A small-molecule ligand and the protein it binds are described below.
Small molecule (SMILES): O=c1[nH]c(=O)c2nn[nH]c2[nH]1

Binding-site contacts:
Ligand atom C4 contacts residue ARG177 of chain 1.A at 3.8 Å.
Ligand atom O6 contacts residue ILE55 of chain 2.A at 3.5 Å.
Ligand atom N9 contacts residue LEU171 of chain 1.A at 4.0 Å.
Ligand atom N1 contacts residue PHE160 of chain 1.A at 3.7 Å.
Ligand atom C4 contacts residue PHE160 of chain 1.A at 3.4 Å (hydrophobic).
Ligand atom N9 contacts residue THR58 of chain 2.A at 4.1 Å.
Ligand atom O6 contacts residue GLN229 of chain 1.A at 2.8 Å (h-bond).
Ligand atom N7 contacts residue THR58 of chain 2.A at 2.8 Å (h-bond).
Ligand atom O6 contacts residue THR58 of chain 2.A at 3.9 Å.
Ligand atom O2 contacts residue PHE160 of chain 1.A at 3.9 Å.
Ligand atom C2 contacts residue GLN229 of chain 1.A at 3.9 Å.
Ligand atom N7 contacts residue PHE160 of chain 1.A at 3.7 Å.
Ligand atom N3 contacts residue PHE160 of chain 1.A at 3.7 Å.
Ligand atom N8 contacts residue THR58 of chain 2.A at 3.3 Å (h-bond).
Ligand atom O6 contacts residue PHE160 of chain 1.A at 4.0 Å.
Ligand atom N3 contacts residue ARG177 of chain 1.A at 3.0 Å (salt-bridge).
Ligand atom O6 contacts residue TYR9 of chain 2.A at 3.9 Å.
Ligand atom N8 contacts residue PHE160 of chain 1.A at 3.6 Å.
Ligand atom N8 contacts residue LEU171 of chain 1.A at 3.8 Å.
Ligand atom C2 contacts residue PHE160 of chain 1.A at 3.7 Å (hydrophobic).
Ligand atom N8 contacts residue ALA57 of chain 2.A at 3.9 Å.
Ligand atom C2 contacts residue VAL228 of chain 1.A at 4.0 Å (hydrophobic).
Ligand atom O2 contacts residue ASN255 of chain 1.A at 4.1 Å.
Ligand atom C2 contacts residue ARG177 of chain 1.A at 3.5 Å.
Ligand atom N8 contacts residue ASP59 of chain 2.A at 4.0 Å.
Ligand atom C4 contacts residue ASN255 of chain 1.A at 3.8 Å.
Ligand atom O2 contacts residue GLN229 of chain 1.A at 3.8 Å.
Ligand atom O2 contacts residue ARG177 of chain 1.A at 2.8 Å (salt-bridge).
Ligand atom C2 contacts residue ASN255 of chain 1.A at 3.9 Å.
Ligand atom N3 contacts residue ASN255 of chain 1.A at 3.3 Å (h-bond).
Ligand atom C5 contacts residue PHE160 of chain 1.A at 3.4 Å (hydrophobic).
Ligand atom N9 contacts residue PHE160 of chain 1.A at 3.5 Å.
Ligand atom O2 contacts residue SER227 of chain 1.A at 3.5 Å.
Ligand atom C6 contacts residue PHE160 of chain 1.A at 3.6 Å (hydrophobic).
Ligand atom N7 contacts residue ALA57 of chain 2.A at 3.5 Å.
Ligand atom N9 contacts residue ARG177 of chain 1.A at 3.8 Å.
Ligand atom C5 contacts residue THR58 of chain 2.A at 4.0 Å.
Ligand atom O2 contacts residue VAL228 of chain 1.A at 2.9 Å (h-bond).
Ligand atom C6 contacts residue GLN229 of chain 1.A at 3.6 Å.
Ligand atom N1 contacts residue GLN229 of chain 1.A at 2.9 Å (h-bond).

Sequence of chain 2.A:
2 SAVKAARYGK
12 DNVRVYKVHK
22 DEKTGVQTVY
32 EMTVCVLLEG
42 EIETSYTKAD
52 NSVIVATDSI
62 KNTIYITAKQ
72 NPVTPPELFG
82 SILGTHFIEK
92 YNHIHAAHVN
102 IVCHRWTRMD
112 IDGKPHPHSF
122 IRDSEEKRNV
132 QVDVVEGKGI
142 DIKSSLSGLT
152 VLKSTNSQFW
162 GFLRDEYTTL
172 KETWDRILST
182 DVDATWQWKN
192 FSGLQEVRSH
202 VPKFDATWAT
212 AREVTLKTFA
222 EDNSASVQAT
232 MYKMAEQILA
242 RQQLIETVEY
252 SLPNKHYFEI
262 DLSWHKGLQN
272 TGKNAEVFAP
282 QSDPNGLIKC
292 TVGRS

Sequence of chain 1.A:
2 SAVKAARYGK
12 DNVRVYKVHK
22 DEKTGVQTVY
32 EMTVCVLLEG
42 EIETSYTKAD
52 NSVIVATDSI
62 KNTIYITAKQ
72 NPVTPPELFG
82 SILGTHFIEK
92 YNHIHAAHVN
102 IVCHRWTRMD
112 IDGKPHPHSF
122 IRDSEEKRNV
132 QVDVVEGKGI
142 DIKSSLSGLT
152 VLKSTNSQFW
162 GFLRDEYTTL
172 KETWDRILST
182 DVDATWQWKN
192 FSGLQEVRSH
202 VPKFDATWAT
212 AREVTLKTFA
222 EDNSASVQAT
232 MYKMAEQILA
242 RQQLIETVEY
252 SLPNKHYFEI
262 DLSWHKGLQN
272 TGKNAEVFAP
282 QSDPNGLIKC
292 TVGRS